This small molecule binds to this protein.
Small molecule (SMILES): CC(C)(ON=C(C(=O)NCB(O)O)c1csc(N)n1)C(=O)O

Binding-site contacts:
Ligand atom OB2 contacts residue LYS342 of chain 1.A at 4.2 Å.
Ligand atom N10 contacts residue ASN179 of chain 1.A at 4.2 Å.
Ligand atom OB1 contacts residue GLY89 of chain 1.A at 3.9 Å.
Ligand atom O2A contacts residue SER345 of chain 1.A at 3.6 Å.
Ligand atom B contacts residue TYR177 of chain 1.A at 3.3 Å.
Ligand atom C7 contacts residue SER90 of chain 1.A at 2.3 Å.
Ligand atom N10 contacts residue SER345 of chain 1.A at 4.1 Å.
Ligand atom OB2 contacts residue SER90 of chain 1.A at 2.3 Å (h-bond).
Ligand atom C20 contacts residue LEU145 of chain 1.A at 4.1 Å (hydrophobic).
Ligand atom C11 contacts residue ASN179 of chain 1.A at 3.8 Å.
Ligand atom N16 contacts residue GLN146 of chain 1.A at 4.2 Å.
Ligand atom C13 contacts residue GLN146 of chain 1.A at 3.6 Å.
Ligand atom C20 contacts residue ALA319 of chain 1.A at 3.5 Å (hydrophobic).
Ligand atom N18 contacts residue ASN370 of chain 1.A at 3.8 Å.
Ligand atom C14 contacts residue GLN146 of chain 1.A at 3.9 Å.
Ligand atom C17 contacts residue ASN347 of chain 1.A at 3.2 Å.
Ligand atom OB1 contacts residue SER345 of chain 1.A at 2.9 Å (h-bond).
Ligand atom B contacts residue LYS93 of chain 1.A at 3.9 Å.
Ligand atom OB2 contacts residue TYR177 of chain 1.A at 2.6 Å (h-bond).
Ligand atom C15 contacts residue GLN146 of chain 1.A at 3.9 Å.
Ligand atom C7 contacts residue ASN179 of chain 1.A at 3.8 Å.
Ligand atom S16 contacts residue ASN347 of chain 1.A at 3.1 Å (h-bond).
Ligand atom O12 contacts residue GLN146 of chain 1.A at 2.9 Å (h-bond).
Ligand atom N18 contacts residue ASN347 of chain 1.A at 2.7 Å (h-bond).
Ligand atom O12 contacts residue ASN179 of chain 1.A at 3.0 Å (h-bond).
Ligand atom S16 contacts residue THR346 of chain 1.A at 3.9 Å.
Ligand atom B contacts residue SER345 of chain 1.A at 4.1 Å.
Ligand atom C7 contacts residue TYR177 of chain 1.A at 4.0 Å (hydrophobic).
Ligand atom C17 contacts residue THR346 of chain 1.A at 4.1 Å.
Ligand atom C11 contacts residue GLN146 of chain 1.A at 3.4 Å.
Ligand atom O17 contacts residue LEU145 of chain 1.A at 4.0 Å.
Ligand atom C7 contacts residue LYS93 of chain 1.A at 3.9 Å.
Ligand atom B contacts residue SER90 of chain 1.A at 1.4 Å.
Ligand atom OB1 contacts residue GLY344 of chain 1.A at 3.6 Å.
Ligand atom N10 contacts residue SER90 of chain 1.A at 3.6 Å.
Ligand atom C19 contacts residue LEU320 of chain 1.A at 4.2 Å (hydrophobic).
Ligand atom OB1 contacts residue SER90 of chain 1.A at 2.3 Å (h-bond).
Ligand atom O2B contacts residue ASN373 of chain 1.A at 4.1 Å.
Ligand atom N18 contacts residue THR346 of chain 1.A at 4.2 Å.
Ligand atom C20 contacts residue LEU320 of chain 1.A at 3.9 Å (hydrophobic).

Sequence of chain 1.A:
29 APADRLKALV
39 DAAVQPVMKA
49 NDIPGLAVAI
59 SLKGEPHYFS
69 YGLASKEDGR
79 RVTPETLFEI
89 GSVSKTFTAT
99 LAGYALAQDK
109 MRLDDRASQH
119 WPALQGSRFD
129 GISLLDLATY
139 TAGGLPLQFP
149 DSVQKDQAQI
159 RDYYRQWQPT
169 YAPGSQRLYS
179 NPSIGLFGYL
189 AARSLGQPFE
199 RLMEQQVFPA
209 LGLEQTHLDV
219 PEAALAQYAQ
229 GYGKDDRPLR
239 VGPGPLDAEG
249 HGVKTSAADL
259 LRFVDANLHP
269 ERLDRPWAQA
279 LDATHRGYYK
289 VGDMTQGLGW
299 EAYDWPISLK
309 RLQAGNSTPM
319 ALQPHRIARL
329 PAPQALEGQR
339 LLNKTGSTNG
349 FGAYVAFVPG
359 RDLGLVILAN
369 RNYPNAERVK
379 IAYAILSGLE